Sequence of chain 1.B:
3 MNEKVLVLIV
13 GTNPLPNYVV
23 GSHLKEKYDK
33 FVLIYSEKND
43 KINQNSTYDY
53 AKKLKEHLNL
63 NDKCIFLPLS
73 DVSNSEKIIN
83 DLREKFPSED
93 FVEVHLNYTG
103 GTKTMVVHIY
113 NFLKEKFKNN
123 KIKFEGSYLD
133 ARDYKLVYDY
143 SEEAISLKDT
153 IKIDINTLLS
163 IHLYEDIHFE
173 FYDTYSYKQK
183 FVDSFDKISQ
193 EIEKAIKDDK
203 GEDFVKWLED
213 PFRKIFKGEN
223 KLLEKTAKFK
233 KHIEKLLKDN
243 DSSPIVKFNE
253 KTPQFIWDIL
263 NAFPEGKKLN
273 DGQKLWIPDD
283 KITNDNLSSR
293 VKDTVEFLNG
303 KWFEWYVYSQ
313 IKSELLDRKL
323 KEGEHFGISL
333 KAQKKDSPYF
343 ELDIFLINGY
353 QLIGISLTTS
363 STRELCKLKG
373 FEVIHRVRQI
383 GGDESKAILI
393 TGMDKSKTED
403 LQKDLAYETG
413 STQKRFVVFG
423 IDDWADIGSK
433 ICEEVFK

Binding-site contacts:
Ligand atom OP2 contacts residue MN1 of chain 1.H at 2.7 Å.
Ligand atom OP2 contacts residue MN1 of chain 1.I at 3.0 Å.
Ligand atom O3' contacts residue ASN301 of chain 1.B at 3.3 Å (h-bond).
Ligand atom C4' contacts residue ARG215 of chain 1.B at 3.3 Å.
Ligand atom O2 contacts residue ASN301 of chain 1.B at 3.1 Å (h-bond).
Ligand atom N6 contacts residue LEU370 of chain 1.A at 3.8 Å.
Ligand atom OP1 contacts residue THR360 of chain 1.B at 3.6 Å.
Ligand atom O4' contacts residue ASN301 of chain 1.B at 3.9 Å.
Ligand atom OP1 contacts residue GLU343 of chain 1.B at 3.8 Å.
Ligand atom C3' contacts residue ASN301 of chain 1.B at 3.5 Å.
Ligand atom C1' contacts residue ASN301 of chain 1.B at 3.3 Å.
Ligand atom P contacts residue MN1 of chain 1.H at 3.1 Å.
Ligand atom C3' contacts residue GLU211 of chain 1.B at 3.8 Å.
Ligand atom O2 contacts residue LYS219 of chain 1.B at 3.3 Å.
Ligand atom C4 contacts residue GLU366 of chain 1.A at 3.4 Å.
Ligand atom OP2 contacts residue THR360 of chain 1.B at 2.9 Å (h-bond).
Ligand atom C4' contacts residue ASN301 of chain 1.B at 3.4 Å.
Ligand atom C5' contacts residue THR361 of chain 1.B at 3.5 Å.
Ligand atom C1' contacts residue ARG215 of chain 1.B at 3.8 Å.
Ligand atom O3' contacts residue GLY302 of chain 1.B at 3.4 Å.
Ligand atom O5' contacts residue THR360 of chain 1.B at 3.8 Å.
Ligand atom C5' contacts residue LYS303 of chain 1.B at 3.5 Å.
Ligand atom C2' contacts residue ASN301 of chain 1.B at 3.1 Å.
Ligand atom N9 contacts residue LEU367 of chain 1.B at 3.7 Å.
Ligand atom P contacts residue THR360 of chain 1.B at 3.5 Å.
Ligand atom C4 contacts residue LEU367 of chain 1.B at 3.8 Å (hydrophobic).
Ligand atom C5 contacts residue GLU366 of chain 1.A at 3.2 Å.
Ligand atom O4' contacts residue ARG215 of chain 1.B at 3.0 Å (salt-bridge).
Ligand atom O3' contacts residue GLU366 of chain 1.A at 3.6 Å (salt-bridge).
Ligand atom OP1 contacts residue LYS303 of chain 1.B at 3.0 Å (salt-bridge).
Ligand atom OP1 contacts residue THR361 of chain 1.B at 2.8 Å (h-bond).
Ligand atom O2 contacts residue ARG215 of chain 1.B at 3.2 Å (salt-bridge).
Ligand atom O3' contacts residue GLU211 of chain 1.B at 2.8 Å (salt-bridge).
Ligand atom O3' contacts residue ARG215 of chain 1.B at 3.2 Å (salt-bridge).
Ligand atom N6 contacts residue GLU366 of chain 1.A at 3.0 Å (salt-bridge).
Ligand atom N7 contacts residue LYS371 of chain 1.B at 3.6 Å.
Ligand atom OP1 contacts residue GLY302 of chain 1.B at 3.7 Å.
Ligand atom N4 contacts residue GLU366 of chain 1.A at 2.7 Å (salt-bridge).
Ligand atom C2' contacts residue LEU367 of chain 1.B at 3.5 Å (hydrophobic).
Ligand atom OP1 contacts residue MN1 of chain 1.H at 2.8 Å.

Sequence of chain 1.A:
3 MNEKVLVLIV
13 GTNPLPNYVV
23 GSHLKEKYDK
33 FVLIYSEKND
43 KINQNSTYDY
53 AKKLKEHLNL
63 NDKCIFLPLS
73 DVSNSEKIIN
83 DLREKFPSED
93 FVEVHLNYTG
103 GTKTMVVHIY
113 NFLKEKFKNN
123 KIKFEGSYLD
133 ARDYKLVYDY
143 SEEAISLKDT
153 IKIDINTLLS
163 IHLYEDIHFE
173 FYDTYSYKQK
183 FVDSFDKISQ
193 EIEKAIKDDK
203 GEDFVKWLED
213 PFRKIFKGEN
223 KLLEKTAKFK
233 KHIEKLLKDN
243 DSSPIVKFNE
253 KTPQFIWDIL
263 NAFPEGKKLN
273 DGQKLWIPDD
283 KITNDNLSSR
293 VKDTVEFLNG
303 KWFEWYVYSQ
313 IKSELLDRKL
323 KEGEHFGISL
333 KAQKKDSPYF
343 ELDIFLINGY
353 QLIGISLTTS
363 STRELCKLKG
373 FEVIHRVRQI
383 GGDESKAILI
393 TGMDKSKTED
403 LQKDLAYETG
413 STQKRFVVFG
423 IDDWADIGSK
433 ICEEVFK

This protein binds this small molecule.
Small molecule (SMILES): Nc1ccn([C@H]2C[C@H](O[P](=O)(O)OC[C@H]3O[C@@H](n4cnc5c(N)ncnc54)C[C@@H]3O)[C@@H](COP(=O)(O)O)O2)c(=O)n1